Binding-site contacts:
Ligand atom C7 contacts residue ASN280 of chain 1.B at 3.7 Å.
Ligand atom C1 contacts residue ASN280 of chain 1.B at 1.4 Å.
Ligand atom C6 contacts residue ASN278 of chain 1.B at 4.4 Å.
Ligand atom C4 contacts residue ASN280 of chain 1.B at 4.2 Å.
Ligand atom O5 contacts residue ASN280 of chain 1.B at 2.3 Å (h-bond).
Ligand atom C6 contacts residue GLU279 of chain 1.B at 4.4 Å.
Ligand atom O6 contacts residue GLU279 of chain 1.B at 3.6 Å.
Ligand atom N2 contacts residue ASN280 of chain 1.B at 3.0 Å (h-bond).
Ligand atom C5 contacts residue ASN280 of chain 1.B at 3.6 Å.
Ligand atom O6 contacts residue ASN280 of chain 1.B at 4.1 Å.
Ligand atom O5 contacts residue ASN278 of chain 1.B at 3.8 Å.
Ligand atom O6 contacts residue ASN278 of chain 1.B at 3.4 Å (h-bond).
Ligand atom C3 contacts residue ASN280 of chain 1.B at 3.8 Å.
Ligand atom C2 contacts residue ASN280 of chain 1.B at 2.5 Å.
Ligand atom C8 contacts residue ASN280 of chain 1.B at 4.0 Å.

Sequence of chain 1.B:
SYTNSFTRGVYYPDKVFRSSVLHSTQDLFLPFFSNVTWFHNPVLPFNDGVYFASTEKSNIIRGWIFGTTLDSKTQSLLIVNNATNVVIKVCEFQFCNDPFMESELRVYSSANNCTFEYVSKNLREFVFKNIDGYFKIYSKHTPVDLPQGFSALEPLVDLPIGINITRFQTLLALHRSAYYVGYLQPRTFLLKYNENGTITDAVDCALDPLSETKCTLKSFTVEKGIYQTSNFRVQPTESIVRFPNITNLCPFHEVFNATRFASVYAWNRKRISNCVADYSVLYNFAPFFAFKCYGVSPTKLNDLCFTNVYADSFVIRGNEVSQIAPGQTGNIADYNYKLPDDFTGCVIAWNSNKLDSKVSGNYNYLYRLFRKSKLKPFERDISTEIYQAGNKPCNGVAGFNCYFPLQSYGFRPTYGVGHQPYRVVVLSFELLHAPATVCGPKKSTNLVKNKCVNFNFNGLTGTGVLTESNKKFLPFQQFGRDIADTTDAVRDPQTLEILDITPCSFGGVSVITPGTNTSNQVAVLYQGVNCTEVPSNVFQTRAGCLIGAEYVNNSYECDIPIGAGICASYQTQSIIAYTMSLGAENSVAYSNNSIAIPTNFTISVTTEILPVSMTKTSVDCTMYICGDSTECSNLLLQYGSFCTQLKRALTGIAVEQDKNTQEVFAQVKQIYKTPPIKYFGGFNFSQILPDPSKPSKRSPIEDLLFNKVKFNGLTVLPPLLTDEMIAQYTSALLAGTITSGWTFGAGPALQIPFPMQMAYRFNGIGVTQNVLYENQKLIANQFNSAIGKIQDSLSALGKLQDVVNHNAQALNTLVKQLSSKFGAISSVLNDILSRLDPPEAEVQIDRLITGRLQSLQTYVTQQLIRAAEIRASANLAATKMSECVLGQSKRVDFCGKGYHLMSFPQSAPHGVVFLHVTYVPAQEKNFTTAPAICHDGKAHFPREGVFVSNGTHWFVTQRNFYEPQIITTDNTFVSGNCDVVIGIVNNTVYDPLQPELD

The small molecule below binds the protein below.
Small molecule (SMILES): CC(=O)N[C@@H]1[C@@H](O)[C@H](O)[C@@H](CO)O[C@H]1O